Sequence of chain 1.A:
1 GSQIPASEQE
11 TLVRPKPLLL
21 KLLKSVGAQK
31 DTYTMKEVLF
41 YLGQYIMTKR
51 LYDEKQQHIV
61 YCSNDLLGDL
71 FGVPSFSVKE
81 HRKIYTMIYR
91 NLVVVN

Binding-site contacts:
Ligand atom N32 contacts residue VAL78 of chain 1.A at 3.7 Å.
Ligand atom C22 contacts residue HIS81 of chain 1.A at 4.0 Å.
Ligand atom C31 contacts residue HIS81 of chain 1.A at 3.9 Å.
Ligand atom N23 contacts residue HIS81 of chain 1.A at 3.3 Å (h-bond).
Ligand atom CL29 contacts residue TYR85 of chain 1.A at 3.7 Å.
Ligand atom C8 contacts residue GLY43 of chain 1.A at 4.1 Å.
Ligand atom CL29 contacts residue ILE84 of chain 1.A at 3.7 Å.
Ligand atom O33 contacts residue HIS81 of chain 1.A at 3.7 Å.
Ligand atom N23 contacts residue VAL78 of chain 1.A at 3.6 Å.
Ligand atom C16 contacts residue VAL78 of chain 1.A at 4.1 Å (hydrophobic).
Ligand atom O9 contacts residue VAL78 of chain 1.A at 4.0 Å.
Ligand atom C18 contacts residue PHE71 of chain 1.A at 3.9 Å (hydrophobic).
Ligand atom C10 contacts residue VAL78 of chain 1.A at 3.6 Å (hydrophobic).
Ligand atom C1 contacts residue VAL78 of chain 1.A at 3.9 Å (hydrophobic).
Ligand atom C19 contacts residue LEU42 of chain 1.A at 3.8 Å (hydrophobic).
Ligand atom C34 contacts residue LYS79 of chain 1.A at 3.7 Å.
Ligand atom C19 contacts residue GLY43 of chain 1.A at 3.8 Å.
Ligand atom C18 contacts residue ILE84 of chain 1.A at 4.0 Å (hydrophobic).
Ligand atom N32 contacts residue HIS81 of chain 1.A at 3.0 Å (h-bond).
Ligand atom C10 contacts residue ILE46 of chain 1.A at 3.6 Å (hydrophobic).
Ligand atom C15 contacts residue VAL78 of chain 1.A at 3.9 Å (hydrophobic).
Ligand atom C10 contacts residue TYR52 of chain 1.A at 3.7 Å (hydrophobic).
Ligand atom C8 contacts residue MET47 of chain 1.A at 4.0 Å (hydrophobic).
Ligand atom C20 contacts residue LEU39 of chain 1.A at 3.5 Å (hydrophobic).
Ligand atom C7 contacts residue MET47 of chain 1.A at 3.8 Å (hydrophobic).
Ligand atom CL29 contacts residue HIS81 of chain 1.A at 3.8 Å.
Ligand atom C24 contacts residue HIS81 of chain 1.A at 3.8 Å.
Ligand atom C19 contacts residue LEU39 of chain 1.A at 3.7 Å (hydrophobic).
Ligand atom C30 contacts residue VAL78 of chain 1.A at 3.9 Å (hydrophobic).
Ligand atom C2 contacts residue VAL78 of chain 1.A at 3.7 Å (hydrophobic).
Ligand atom C13 contacts residue LEU39 of chain 1.A at 4.1 Å (hydrophobic).
Ligand atom C30 contacts residue HIS81 of chain 1.A at 3.5 Å.
Ligand atom C27 contacts residue TYR85 of chain 1.A at 3.8 Å (hydrophobic).
Ligand atom C18 contacts residue PHE76 of chain 1.A at 3.9 Å (hydrophobic).
Ligand atom C31 contacts residue VAL78 of chain 1.A at 4.0 Å (hydrophobic).
Ligand atom O9 contacts residue GLY43 of chain 1.A at 4.1 Å.
Ligand atom O35 contacts residue LYS79 of chain 1.A at 3.6 Å.
Ligand atom C17 contacts residue ILE84 of chain 1.A at 3.9 Å (hydrophobic).
Ligand atom C18 contacts residue ILE46 of chain 1.A at 3.9 Å (hydrophobic).
Ligand atom O33 contacts residue LYS79 of chain 1.A at 3.9 Å.

The small molecule below binds the protein below.
Small molecule (SMILES): COC[C@@H](C)c1nc2cc(-c3noc(=O)[nH]3)nc(-c3cncc(Cl)c3)c2n1[C@H](C)C1CCC(C)CC1